Sequence of chain 1.B:
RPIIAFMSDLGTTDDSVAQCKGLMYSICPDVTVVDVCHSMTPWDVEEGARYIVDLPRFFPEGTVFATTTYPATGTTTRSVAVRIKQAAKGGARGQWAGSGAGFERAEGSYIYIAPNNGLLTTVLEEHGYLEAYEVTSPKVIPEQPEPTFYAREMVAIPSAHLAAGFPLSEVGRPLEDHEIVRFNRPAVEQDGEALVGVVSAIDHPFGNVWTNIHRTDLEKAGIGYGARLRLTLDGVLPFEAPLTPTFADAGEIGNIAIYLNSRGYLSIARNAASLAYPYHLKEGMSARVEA

Sequence of chain 1.C:
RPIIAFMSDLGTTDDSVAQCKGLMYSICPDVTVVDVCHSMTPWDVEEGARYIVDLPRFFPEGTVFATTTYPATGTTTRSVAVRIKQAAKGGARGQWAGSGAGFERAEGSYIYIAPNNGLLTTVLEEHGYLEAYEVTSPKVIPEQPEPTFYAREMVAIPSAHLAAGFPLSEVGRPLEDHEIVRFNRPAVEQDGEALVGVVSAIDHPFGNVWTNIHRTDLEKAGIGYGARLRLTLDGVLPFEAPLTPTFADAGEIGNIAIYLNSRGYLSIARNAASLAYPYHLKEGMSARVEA

The small molecule below binds the protein below.
Small molecule (SMILES): CSCC[C@H](N)C(=O)O

Binding-site contacts:
Ligand atom CE contacts residue 5FD1 of chain 1.G at 4.2 Å.
Ligand atom OXT contacts residue TRP217 of chain 1.C at 3.3 Å.
Ligand atom CB contacts residue LEU17 of chain 1.B at 3.5 Å (hydrophobic).
Ligand atom CB contacts residue SER23 of chain 1.B at 3.3 Å.
Ligand atom CA contacts residue SER23 of chain 1.B at 3.3 Å.
Ligand atom C contacts residue ARG270 of chain 1.C at 3.6 Å.
Ligand atom CB contacts residue PHE213 of chain 1.C at 4.3 Å (hydrophobic).
Ligand atom N contacts residue SER23 of chain 1.B at 2.7 Å (h-bond).
Ligand atom CA contacts residue ASP210 of chain 1.C at 3.5 Å.
Ligand atom SD contacts residue PHE213 of chain 1.C at 4.0 Å.
Ligand atom N contacts residue ASP210 of chain 1.C at 2.7 Å (salt-bridge).
Ligand atom CE contacts residue THR155 of chain 1.B at 3.0 Å.
Ligand atom CG contacts residue 5FD1 of chain 1.G at 3.6 Å.
Ligand atom C contacts residue ASP210 of chain 1.C at 4.3 Å.
Ligand atom CA contacts residue TRP217 of chain 1.C at 4.0 Å (hydrophobic).
Ligand atom OXT contacts residue ARG270 of chain 1.C at 2.6 Å (salt-bridge).
Ligand atom CB contacts residue PHE156 of chain 1.B at 3.9 Å (hydrophobic).
Ligand atom O contacts residue PHE156 of chain 1.B at 4.4 Å.
Ligand atom OXT contacts residue SER23 of chain 1.B at 2.9 Å (h-bond).
Ligand atom C contacts residue SER23 of chain 1.B at 3.5 Å.
Ligand atom N contacts residue TRP217 of chain 1.C at 4.2 Å.
Ligand atom O contacts residue SER269 of chain 1.C at 2.4 Å (h-bond).
Ligand atom OXT contacts residue ASP21 of chain 1.B at 3.7 Å.
Ligand atom OXT contacts residue SER269 of chain 1.C at 3.3 Å (h-bond).
Ligand atom CG contacts residue LEU17 of chain 1.B at 4.1 Å (hydrophobic).
Ligand atom CE contacts residue ASP210 of chain 1.C at 4.1 Å.
Ligand atom N contacts residue ARG270 of chain 1.C at 4.3 Å.
Ligand atom N contacts residue ASP21 of chain 1.B at 3.3 Å (salt-bridge).
Ligand atom CG contacts residue THR155 of chain 1.B at 3.4 Å.
Ligand atom C contacts residue TRP217 of chain 1.C at 3.5 Å (hydrophobic).
Ligand atom C contacts residue SER269 of chain 1.C at 3.2 Å.
Ligand atom OXT contacts residue PHE156 of chain 1.B at 4.4 Å.
Ligand atom N contacts residue PHE213 of chain 1.C at 4.2 Å.
Ligand atom CG contacts residue PHE156 of chain 1.B at 3.5 Å (hydrophobic).
Ligand atom O contacts residue ARG270 of chain 1.C at 3.8 Å.
Ligand atom SD contacts residue 5FD1 of chain 1.G at 3.1 Å (h-bond).
Ligand atom CA contacts residue PHE213 of chain 1.C at 4.4 Å (hydrophobic).
Ligand atom SD contacts residue THR155 of chain 1.B at 2.9 Å (h-bond).
Ligand atom CE contacts residue PHE254 of chain 1.C at 3.5 Å (hydrophobic).
Ligand atom O contacts residue TRP217 of chain 1.C at 3.5 Å.